Sequence of chain 1.B:
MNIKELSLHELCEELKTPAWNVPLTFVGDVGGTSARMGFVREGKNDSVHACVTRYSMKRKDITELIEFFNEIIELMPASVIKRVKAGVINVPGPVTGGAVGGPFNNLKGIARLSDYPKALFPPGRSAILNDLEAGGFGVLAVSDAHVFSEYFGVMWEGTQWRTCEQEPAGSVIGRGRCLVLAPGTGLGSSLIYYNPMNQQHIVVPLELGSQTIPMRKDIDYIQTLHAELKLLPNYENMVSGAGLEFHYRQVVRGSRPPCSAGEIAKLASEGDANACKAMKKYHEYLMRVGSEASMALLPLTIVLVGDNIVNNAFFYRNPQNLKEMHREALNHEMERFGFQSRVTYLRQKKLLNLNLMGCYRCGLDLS

Binding-site contacts:
Ligand atom C18 contacts residue PRO117 of chain 1.A at 3.8 Å (hydrophobic).
Ligand atom O3 contacts residue GLY107 of chain 1.A at 3.2 Å.
Ligand atom O3 contacts residue PRO108 of chain 1.A at 3.9 Å.
Ligand atom C17 contacts residue PRO108 of chain 1.A at 3.4 Å (hydrophobic).
Ligand atom N2 contacts residue GLU221 of chain 1.A at 3.1 Å (salt-bridge).
Ligand atom O3 contacts residue PRO106 of chain 1.A at 3.7 Å.
Ligand atom O3 contacts residue GLU221 of chain 1.A at 2.8 Å (salt-bridge).
Ligand atom C13 contacts residue ASN119 of chain 1.A at 3.4 Å.
Ligand atom O1 contacts residue GLU250 of chain 1.A at 3.0 Å (salt-bridge).
Ligand atom O4 contacts residue ASN144 of chain 1.A at 3.5 Å (h-bond).
Ligand atom C1 contacts residue GLU250 of chain 1.A at 3.3 Å.
Ligand atom O5 contacts residue GLU250 of chain 1.A at 3.7 Å.
Ligand atom O1 contacts residue ASN119 of chain 1.A at 3.0 Å (h-bond).
Ligand atom C6 contacts residue GLY202 of chain 1.A at 3.7 Å.
Ligand atom C18 contacts residue PRO108 of chain 1.A at 3.9 Å (hydrophobic).
Ligand atom O15 contacts residue ASN119 of chain 1.A at 3.4 Å (h-bond).
Ligand atom C20 contacts residue SER224 of chain 1.A at 3.4 Å.
Ligand atom O5 contacts residue GLY200 of chain 1.A at 3.9 Å.
Ligand atom O4 contacts residue ASP145 of chain 1.A at 2.7 Å (salt-bridge).
Ligand atom C14 contacts residue SER224 of chain 1.A at 3.5 Å.
Ligand atom C16 contacts residue ASN119 of chain 1.A at 3.7 Å.
Ligand atom C18 contacts residue PHE353 of chain 1.B at 3.6 Å (hydrophobic).
Ligand atom C20 contacts residue MET309 of chain 1.B at 3.4 Å (hydrophobic).
Ligand atom C5 contacts residue LEU201 of chain 1.A at 3.9 Å (hydrophobic).
Ligand atom C4 contacts residue ASP145 of chain 1.A at 3.3 Å.
Ligand atom C2 contacts residue PRO106 of chain 1.A at 3.9 Å (hydrophobic).
Ligand atom C2 contacts residue GLU221 of chain 1.A at 3.9 Å.
Ligand atom C16 contacts residue PRO108 of chain 1.A at 3.7 Å (hydrophobic).
Ligand atom O3 contacts residue ASN144 of chain 1.A at 3.0 Å (h-bond).
Ligand atom O15 contacts residue PRO106 of chain 1.A at 3.5 Å (h-bond).
Ligand atom C19 contacts residue PHE353 of chain 1.B at 3.3 Å (hydrophobic).
Ligand atom C5 contacts residue GLY202 of chain 1.A at 3.7 Å.
Ligand atom O15 contacts residue GLY107 of chain 1.A at 3.8 Å.
Ligand atom C6 contacts residue ASP145 of chain 1.A at 3.3 Å.
Ligand atom C14 contacts residue GLU221 of chain 1.A at 3.4 Å.
Ligand atom C13 contacts residue PRO108 of chain 1.A at 3.9 Å (hydrophobic).
Ligand atom O4 contacts residue GLY202 of chain 1.A at 3.6 Å.
Ligand atom C17 contacts residue PRO117 of chain 1.A at 3.4 Å (hydrophobic).
Ligand atom C3 contacts residue GLU221 of chain 1.A at 3.4 Å.
Ligand atom O6 contacts residue ASP145 of chain 1.A at 2.5 Å (salt-bridge).

A protein and the small-molecule ligand that binds it are described below.
Small molecule (SMILES): O=C(N[C@@H]1[C@@H](O)[C@H](O)[C@@H](CO)O[C@H]1O)c1ccccc1

Sequence of chain 1.A:
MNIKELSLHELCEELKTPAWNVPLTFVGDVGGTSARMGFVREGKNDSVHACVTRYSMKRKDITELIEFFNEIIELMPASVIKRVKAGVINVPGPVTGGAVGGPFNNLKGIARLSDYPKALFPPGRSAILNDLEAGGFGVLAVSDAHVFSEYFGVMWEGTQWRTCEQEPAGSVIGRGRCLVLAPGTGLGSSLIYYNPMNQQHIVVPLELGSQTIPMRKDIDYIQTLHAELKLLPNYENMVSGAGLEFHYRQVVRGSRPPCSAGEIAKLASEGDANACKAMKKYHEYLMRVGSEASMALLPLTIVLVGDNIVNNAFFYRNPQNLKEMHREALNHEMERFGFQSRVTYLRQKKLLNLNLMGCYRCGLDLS